Binding-site contacts:
Ligand atom C2 contacts residue HIS168 of chain 1.B at 4.4 Å.
Ligand atom C4 contacts residue PHE101 of chain 1.B at 3.5 Å (hydrophobic).
Ligand atom C5 contacts residue PHE101 of chain 1.B at 3.6 Å (hydrophobic).
Ligand atom O1 contacts residue GLU94 of chain 1.B at 2.5 Å (salt-bridge).
Ligand atom C6 contacts residue PHE101 of chain 1.B at 3.9 Å (hydrophobic).
Ligand atom O1 contacts residue HIS168 of chain 1.B at 3.1 Å (h-bond).
Ligand atom BR4 contacts residue PHE101 of chain 1.B at 3.8 Å.
Ligand atom C2 contacts residue PRO56 of chain 1.A at 3.8 Å (hydrophobic).
Ligand atom C1 contacts residue GLU94 of chain 1.B at 3.4 Å.
Ligand atom BR4 contacts residue GLN98 of chain 1.B at 4.1 Å.
Ligand atom C2 contacts residue GLU94 of chain 1.B at 3.3 Å.
Ligand atom C2 contacts residue VAL97 of chain 1.B at 3.9 Å (hydrophobic).
Ligand atom C4 contacts residue GLN98 of chain 1.B at 4.4 Å.
Ligand atom C6 contacts residue TYR171 of chain 1.B at 4.2 Å (hydrophobic).
Ligand atom C1 contacts residue PRO56 of chain 1.A at 3.8 Å (hydrophobic).
Ligand atom C3 contacts residue GLU94 of chain 1.B at 4.4 Å.
Ligand atom C1 contacts residue VAL97 of chain 1.B at 4.4 Å (hydrophobic).
Ligand atom BR4 contacts residue TYR171 of chain 1.B at 3.8 Å.
Ligand atom C3 contacts residue GLN98 of chain 1.B at 3.7 Å.
Ligand atom BR4 contacts residue MET3 of chain 1.A at 3.8 Å.
Ligand atom C2 contacts residue GLN98 of chain 1.B at 4.5 Å.
Ligand atom C3 contacts residue PHE101 of chain 1.B at 4.0 Å (hydrophobic).
Ligand atom O1 contacts residue THR167 of chain 1.B at 4.2 Å.
Ligand atom C6 contacts residue HIS168 of chain 1.B at 4.3 Å.
Ligand atom C1 contacts residue PHE101 of chain 1.B at 4.4 Å (hydrophobic).
Ligand atom C1 contacts residue HIS168 of chain 1.B at 3.7 Å.
Ligand atom C3 contacts residue VAL97 of chain 1.B at 4.2 Å (hydrophobic).
Ligand atom C5 contacts residue TYR171 of chain 1.B at 3.8 Å (hydrophobic).
Ligand atom C6 contacts residue PRO56 of chain 1.A at 4.2 Å (hydrophobic).
Ligand atom C3 contacts residue PRO56 of chain 1.A at 4.5 Å (hydrophobic).
Ligand atom C6 contacts residue TRP9 of chain 1.A at 4.3 Å (hydrophobic).
Ligand atom O1 contacts residue PRO56 of chain 1.A at 3.7 Å.

Sequence of chain 1.A:
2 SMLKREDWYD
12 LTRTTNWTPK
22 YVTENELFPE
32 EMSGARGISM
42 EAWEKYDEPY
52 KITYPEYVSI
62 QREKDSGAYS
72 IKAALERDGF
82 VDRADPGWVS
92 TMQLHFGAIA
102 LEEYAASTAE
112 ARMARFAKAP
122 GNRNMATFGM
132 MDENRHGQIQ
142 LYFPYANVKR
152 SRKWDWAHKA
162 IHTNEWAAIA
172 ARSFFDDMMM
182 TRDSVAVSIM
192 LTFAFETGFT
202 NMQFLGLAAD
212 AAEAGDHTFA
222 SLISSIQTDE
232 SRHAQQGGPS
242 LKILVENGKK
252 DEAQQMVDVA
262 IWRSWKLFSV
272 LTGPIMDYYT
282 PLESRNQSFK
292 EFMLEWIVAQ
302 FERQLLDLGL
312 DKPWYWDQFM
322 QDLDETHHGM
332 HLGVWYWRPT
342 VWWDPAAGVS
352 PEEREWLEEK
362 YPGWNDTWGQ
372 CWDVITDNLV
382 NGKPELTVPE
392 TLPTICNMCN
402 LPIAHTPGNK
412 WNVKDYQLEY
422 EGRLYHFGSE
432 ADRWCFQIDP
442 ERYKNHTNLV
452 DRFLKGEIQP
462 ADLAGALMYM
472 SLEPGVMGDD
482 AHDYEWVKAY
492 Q

A small-molecule ligand and the protein it binds are described below.
Small molecule (SMILES): Oc1ccc(Br)cc1

Sequence of chain 1.B:
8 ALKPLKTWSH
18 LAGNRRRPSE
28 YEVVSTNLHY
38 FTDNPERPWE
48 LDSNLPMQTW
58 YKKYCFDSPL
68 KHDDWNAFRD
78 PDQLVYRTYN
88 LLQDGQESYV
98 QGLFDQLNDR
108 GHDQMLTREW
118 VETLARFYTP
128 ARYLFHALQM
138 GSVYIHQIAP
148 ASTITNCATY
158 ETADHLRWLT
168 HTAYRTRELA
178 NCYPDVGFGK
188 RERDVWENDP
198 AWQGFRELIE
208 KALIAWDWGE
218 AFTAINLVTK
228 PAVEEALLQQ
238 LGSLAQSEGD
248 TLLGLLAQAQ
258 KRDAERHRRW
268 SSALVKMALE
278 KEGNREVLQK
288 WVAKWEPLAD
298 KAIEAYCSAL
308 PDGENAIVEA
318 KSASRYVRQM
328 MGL